Binding-site contacts:
Ligand atom O6 contacts residue SER284 of chain 8.H at 2.6 Å (h-bond).
Ligand atom C6 contacts residue ASN318 of chain 8.H at 3.2 Å.
Ligand atom C6 contacts residue SER284 of chain 8.H at 3.5 Å.
Ligand atom O6 contacts residue ASN318 of chain 8.H at 2.6 Å (h-bond).

This small molecule binds to this protein.
Small molecule (SMILES): CC(=O)N[C@@H]1[C@@H](O)[C@H](O)[C@@H](CO)O[C@H]1O

Sequence of chain 8.H:
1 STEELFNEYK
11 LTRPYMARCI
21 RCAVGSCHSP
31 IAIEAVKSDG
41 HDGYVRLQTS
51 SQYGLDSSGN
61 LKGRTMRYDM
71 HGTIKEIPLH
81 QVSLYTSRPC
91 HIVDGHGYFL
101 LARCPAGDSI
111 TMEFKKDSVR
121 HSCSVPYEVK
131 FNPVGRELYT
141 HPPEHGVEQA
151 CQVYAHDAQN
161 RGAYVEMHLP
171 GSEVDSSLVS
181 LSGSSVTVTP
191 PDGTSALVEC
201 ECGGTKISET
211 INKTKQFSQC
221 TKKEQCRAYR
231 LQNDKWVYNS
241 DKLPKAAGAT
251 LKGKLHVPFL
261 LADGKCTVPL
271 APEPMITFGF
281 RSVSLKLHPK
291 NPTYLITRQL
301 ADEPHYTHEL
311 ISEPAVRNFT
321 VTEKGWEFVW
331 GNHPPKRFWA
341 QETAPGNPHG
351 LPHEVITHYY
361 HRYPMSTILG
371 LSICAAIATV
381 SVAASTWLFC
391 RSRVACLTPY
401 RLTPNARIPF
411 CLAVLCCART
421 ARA